Sequence of chain 1.B:
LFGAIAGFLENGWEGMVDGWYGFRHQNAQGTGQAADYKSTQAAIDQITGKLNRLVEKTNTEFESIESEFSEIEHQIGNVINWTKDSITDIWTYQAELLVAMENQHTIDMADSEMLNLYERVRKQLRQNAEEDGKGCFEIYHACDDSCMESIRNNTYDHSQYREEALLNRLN

Sequence of chain 1.A:
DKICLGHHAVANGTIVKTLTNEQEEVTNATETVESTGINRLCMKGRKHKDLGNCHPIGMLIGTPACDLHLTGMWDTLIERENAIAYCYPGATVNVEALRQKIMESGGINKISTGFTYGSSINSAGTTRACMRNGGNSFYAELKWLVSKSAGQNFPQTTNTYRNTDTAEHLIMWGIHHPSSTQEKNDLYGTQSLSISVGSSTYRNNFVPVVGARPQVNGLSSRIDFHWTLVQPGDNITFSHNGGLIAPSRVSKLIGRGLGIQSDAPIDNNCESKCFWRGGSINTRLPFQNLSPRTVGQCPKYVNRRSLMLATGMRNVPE

A protein and the small-molecule ligand that binds it are described below.
Small molecule (SMILES): CC(=O)N[C@@H]1[C@@H](O)[C@H](O)[C@@H](CO)O[C@H]1O

Binding-site contacts:
Ligand atom C7 contacts residue ASN32 of chain 1.A at 3.4 Å.
Ligand atom O6 contacts residue ASN32 of chain 1.A at 4.1 Å.
Ligand atom C8 contacts residue ASN32 of chain 1.A at 4.2 Å.
Ligand atom C5 contacts residue THR34 of chain 1.A at 3.9 Å.
Ligand atom C5 contacts residue ASN32 of chain 1.A at 3.5 Å.
Ligand atom O7 contacts residue ASN32 of chain 1.A at 3.7 Å.
Ligand atom C1 contacts residue ASN32 of chain 1.A at 1.5 Å.
Ligand atom O6 contacts residue THR34 of chain 1.A at 3.8 Å.
Ligand atom O5 contacts residue ASN32 of chain 1.A at 2.2 Å (h-bond).
Ligand atom C6 contacts residue ASN32 of chain 1.A at 4.5 Å.
Ligand atom C4 contacts residue ASN32 of chain 1.A at 4.0 Å.
Ligand atom C2 contacts residue ASN32 of chain 1.A at 2.2 Å.
Ligand atom O6 contacts residue THR315 of chain 1.A at 3.5 Å.
Ligand atom O5 contacts residue THR315 of chain 1.A at 4.1 Å.
Ligand atom O5 contacts residue THR34 of chain 1.A at 3.9 Å.
Ligand atom C3 contacts residue ASN32 of chain 1.A at 3.6 Å.
Ligand atom C6 contacts residue THR34 of chain 1.A at 3.5 Å.
Ligand atom O6 contacts residue LEU51 of chain 1.B at 4.1 Å.
Ligand atom N2 contacts residue ASN32 of chain 1.A at 2.9 Å (h-bond).